Sequence of chain 1.B:
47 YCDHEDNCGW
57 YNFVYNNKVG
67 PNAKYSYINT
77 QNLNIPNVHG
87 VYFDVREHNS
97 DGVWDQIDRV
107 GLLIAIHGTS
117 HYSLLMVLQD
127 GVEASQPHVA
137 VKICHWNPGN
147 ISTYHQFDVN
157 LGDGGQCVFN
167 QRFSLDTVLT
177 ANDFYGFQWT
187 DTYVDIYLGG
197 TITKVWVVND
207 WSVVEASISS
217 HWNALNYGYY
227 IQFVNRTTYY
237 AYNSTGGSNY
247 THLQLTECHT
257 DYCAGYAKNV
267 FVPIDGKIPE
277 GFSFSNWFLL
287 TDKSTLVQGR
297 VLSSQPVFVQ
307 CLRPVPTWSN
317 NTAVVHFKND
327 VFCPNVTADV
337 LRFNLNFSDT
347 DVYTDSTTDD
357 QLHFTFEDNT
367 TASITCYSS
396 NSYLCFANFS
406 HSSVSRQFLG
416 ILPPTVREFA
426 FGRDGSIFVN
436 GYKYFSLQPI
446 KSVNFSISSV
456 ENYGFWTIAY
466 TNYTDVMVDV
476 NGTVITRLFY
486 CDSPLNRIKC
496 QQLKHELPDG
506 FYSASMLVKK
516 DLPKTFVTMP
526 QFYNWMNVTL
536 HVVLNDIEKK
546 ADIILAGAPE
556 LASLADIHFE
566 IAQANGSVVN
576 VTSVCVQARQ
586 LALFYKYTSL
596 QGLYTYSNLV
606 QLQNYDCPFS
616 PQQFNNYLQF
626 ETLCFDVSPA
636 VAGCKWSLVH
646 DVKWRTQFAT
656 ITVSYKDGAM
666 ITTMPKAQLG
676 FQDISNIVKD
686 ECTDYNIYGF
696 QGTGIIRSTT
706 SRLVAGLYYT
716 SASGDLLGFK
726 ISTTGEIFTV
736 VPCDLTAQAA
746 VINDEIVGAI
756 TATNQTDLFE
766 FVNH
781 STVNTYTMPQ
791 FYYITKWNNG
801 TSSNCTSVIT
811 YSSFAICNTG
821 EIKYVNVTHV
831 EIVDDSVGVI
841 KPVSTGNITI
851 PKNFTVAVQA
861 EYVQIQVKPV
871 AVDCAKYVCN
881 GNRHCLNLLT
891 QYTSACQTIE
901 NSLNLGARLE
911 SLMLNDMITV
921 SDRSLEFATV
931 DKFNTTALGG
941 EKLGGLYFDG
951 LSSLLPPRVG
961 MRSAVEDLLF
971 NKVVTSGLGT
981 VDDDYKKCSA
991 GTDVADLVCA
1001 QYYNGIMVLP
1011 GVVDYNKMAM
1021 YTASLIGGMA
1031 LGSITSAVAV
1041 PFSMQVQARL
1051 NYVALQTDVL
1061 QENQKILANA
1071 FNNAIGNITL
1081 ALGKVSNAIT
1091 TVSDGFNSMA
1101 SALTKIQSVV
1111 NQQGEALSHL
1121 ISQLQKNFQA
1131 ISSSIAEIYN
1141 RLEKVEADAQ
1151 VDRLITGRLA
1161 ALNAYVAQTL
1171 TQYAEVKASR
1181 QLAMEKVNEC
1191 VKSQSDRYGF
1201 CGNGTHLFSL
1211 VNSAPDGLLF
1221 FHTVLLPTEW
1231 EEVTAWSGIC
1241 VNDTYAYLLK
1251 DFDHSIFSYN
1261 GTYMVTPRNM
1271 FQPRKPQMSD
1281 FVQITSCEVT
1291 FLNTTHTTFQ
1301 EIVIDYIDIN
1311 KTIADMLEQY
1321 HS

The small molecule below binds the protein below.
Small molecule (SMILES): CC(=O)N[C@@H]1[C@@H](O)[C@H](O)[C@@H](CO)O[C@H]1O

Binding-site contacts:
Ligand atom O7 contacts residue THR577 of chain 1.B at 4.1 Å.
Ligand atom C5 contacts residue ASN575 of chain 1.B at 3.7 Å.
Ligand atom O7 contacts residue ASN575 of chain 1.B at 3.5 Å (h-bond).
Ligand atom C4 contacts residue ASN575 of chain 1.B at 4.2 Å.
Ligand atom C2 contacts residue ASN575 of chain 1.B at 2.4 Å.
Ligand atom C8 contacts residue ASN575 of chain 1.B at 3.8 Å.
Ligand atom C7 contacts residue THR577 of chain 1.B at 4.4 Å.
Ligand atom C7 contacts residue VAL576 of chain 1.B at 4.5 Å (hydrophobic).
Ligand atom O7 contacts residue VAL576 of chain 1.B at 4.2 Å.
Ligand atom O5 contacts residue ASN575 of chain 1.B at 2.4 Å (h-bond).
Ligand atom C8 contacts residue VAL576 of chain 1.B at 3.8 Å (hydrophobic).
Ligand atom C8 contacts residue THR577 of chain 1.B at 3.7 Å.
Ligand atom N2 contacts residue ASN575 of chain 1.B at 2.9 Å (h-bond).
Ligand atom C7 contacts residue ASN575 of chain 1.B at 3.4 Å.
Ligand atom O7 contacts residue HIS563 of chain 1.B at 4.5 Å.
Ligand atom C3 contacts residue ASN575 of chain 1.B at 3.8 Å.
Ligand atom C1 contacts residue ASN575 of chain 1.B at 1.4 Å.